A protein and the small-molecule ligand that binds it are described below.
Small molecule (SMILES): CC(=O)N[C@H]1[C@H](O[C@H]2[C@H](O)[C@@H](NC(C)=O)CO[C@@H]2CO)O[C@H](CO)[C@@H](O)[C@@H]1O

Sequence of chain 36.Z:
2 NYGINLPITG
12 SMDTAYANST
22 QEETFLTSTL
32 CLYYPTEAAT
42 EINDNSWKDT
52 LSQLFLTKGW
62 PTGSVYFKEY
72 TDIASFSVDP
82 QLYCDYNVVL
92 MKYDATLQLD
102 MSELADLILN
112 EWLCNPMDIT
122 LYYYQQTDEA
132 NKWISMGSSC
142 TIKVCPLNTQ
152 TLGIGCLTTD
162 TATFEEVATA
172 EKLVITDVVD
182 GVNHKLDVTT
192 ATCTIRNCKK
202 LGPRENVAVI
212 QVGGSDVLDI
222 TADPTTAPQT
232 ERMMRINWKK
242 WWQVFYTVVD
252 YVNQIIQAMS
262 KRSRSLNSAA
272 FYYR

Binding-site contacts:
Ligand atom O7 contacts residue ASN19 of chain 36.Z at 4.5 Å.
Ligand atom C2 contacts residue ASN19 of chain 36.Z at 3.4 Å.
Ligand atom C5 contacts residue ASN19 of chain 36.Z at 3.4 Å.
Ligand atom O5 contacts residue ASN19 of chain 36.Z at 2.2 Å (h-bond).
Ligand atom C1 contacts residue ASN19 of chain 36.Z at 1.9 Å.
Ligand atom O6 contacts residue ASN19 of chain 36.Z at 4.5 Å.
Ligand atom C3 contacts residue ASN19 of chain 36.Z at 4.4 Å.
Ligand atom C6 contacts residue ASN19 of chain 36.Z at 4.1 Å.
Ligand atom N2 contacts residue ASN19 of chain 36.Z at 4.0 Å.